Binding-site contacts:
Ligand atom O5 contacts residue TRP135 of chain 2.A at 3.4 Å.
Ligand atom O6 contacts residue THR88 of chain 2.A at 3.3 Å.
Ligand atom C2 contacts residue ASP291 of chain 2.A at 3.8 Å.
Ligand atom O2 contacts residue GLU215 of chain 2.A at 3.0 Å (salt-bridge).
Ligand atom O5 contacts residue PHE92 of chain 2.A at 3.8 Å.
Ligand atom O4 contacts residue GLU179 of chain 2.A at 2.5 Å (salt-bridge).
Ligand atom O2 contacts residue ASP291 of chain 2.A at 3.0 Å (salt-bridge).
Ligand atom O3 contacts residue ASP291 of chain 2.A at 2.7 Å (salt-bridge).
Ligand atom O3 contacts residue TRP14 of chain 2.A at 3.1 Å (h-bond).
Ligand atom O2 contacts residue GLU179 of chain 2.A at 3.1 Å (salt-bridge).
Ligand atom O6 contacts residue VAL133 of chain 2.A at 3.4 Å.
Ligand atom O6 contacts residue GLU179 of chain 2.A at 3.7 Å.
Ligand atom O1 contacts residue ASP253 of chain 2.A at 3.8 Å.
Ligand atom O2 contacts residue HIS218 of chain 2.A at 3.3 Å (h-bond).
Ligand atom C2 contacts residue MG1 of chain 2.D at 3.4 Å.
Ligand atom C6 contacts residue GLU179 of chain 2.A at 3.5 Å.
Ligand atom C1 contacts residue TRP135 of chain 2.A at 3.7 Å (hydrophobic).
Ligand atom C5 contacts residue HIS52 of chain 2.A at 3.3 Å.
Ligand atom O4 contacts residue ASP243 of chain 2.A at 3.2 Å (salt-bridge).
Ligand atom C3 contacts residue ASP291 of chain 2.A at 3.5 Å.
Ligand atom C3 contacts residue MG1 of chain 2.D at 3.7 Å.
Ligand atom C4 contacts residue ASP291 of chain 2.A at 3.7 Å.
Ligand atom C4 contacts residue TRP135 of chain 2.A at 3.7 Å (hydrophobic).
Ligand atom C3 contacts residue TRP135 of chain 2.A at 3.9 Å (hydrophobic).
Ligand atom O2 contacts residue MG1 of chain 2.D at 2.3 Å.
Ligand atom O1 contacts residue PHE24 of chain 1.B at 3.8 Å.
Ligand atom C4 contacts residue MG1 of chain 2.D at 3.4 Å.
Ligand atom O4 contacts residue MG1 of chain 2.D at 2.2 Å.
Ligand atom C6 contacts residue THR88 of chain 2.A at 3.6 Å.
Ligand atom O1 contacts residue TRP135 of chain 2.A at 3.5 Å.
Ligand atom C1 contacts residue PHE24 of chain 1.B at 3.5 Å (hydrophobic).
Ligand atom O5 contacts residue HIS52 of chain 2.A at 2.8 Å (h-bond).
Ligand atom O1 contacts residue LYS181 of chain 2.A at 3.0 Å (salt-bridge).
Ligand atom C2 contacts residue TRP135 of chain 2.A at 3.7 Å (hydrophobic).
Ligand atom C6 contacts residue VAL133 of chain 2.A at 3.5 Å (hydrophobic).
Ligand atom O6 contacts residue MET86 of chain 2.A at 3.7 Å.
Ligand atom O4 contacts residue ASP291 of chain 2.A at 2.8 Å (salt-bridge).
Ligand atom C4 contacts residue GLU179 of chain 2.A at 3.3 Å.
Ligand atom O1 contacts residue HIS218 of chain 2.A at 3.1 Å (h-bond).
Ligand atom O3 contacts residue MG1 of chain 2.D at 3.8 Å.

Sequence of chain 2.A:
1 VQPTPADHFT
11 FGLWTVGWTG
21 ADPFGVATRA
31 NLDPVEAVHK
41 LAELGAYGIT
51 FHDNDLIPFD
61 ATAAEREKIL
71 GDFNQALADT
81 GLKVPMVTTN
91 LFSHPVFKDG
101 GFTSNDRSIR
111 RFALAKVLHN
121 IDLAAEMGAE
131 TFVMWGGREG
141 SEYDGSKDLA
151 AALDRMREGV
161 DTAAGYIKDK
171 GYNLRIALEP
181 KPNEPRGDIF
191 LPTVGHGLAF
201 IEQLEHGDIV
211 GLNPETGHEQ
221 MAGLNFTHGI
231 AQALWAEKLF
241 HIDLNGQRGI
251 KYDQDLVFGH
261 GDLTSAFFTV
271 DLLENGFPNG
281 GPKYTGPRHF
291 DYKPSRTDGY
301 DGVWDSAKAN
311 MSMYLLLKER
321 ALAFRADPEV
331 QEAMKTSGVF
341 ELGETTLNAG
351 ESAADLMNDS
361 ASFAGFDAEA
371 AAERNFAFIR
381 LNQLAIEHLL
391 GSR

Sequence of chain 1.B:
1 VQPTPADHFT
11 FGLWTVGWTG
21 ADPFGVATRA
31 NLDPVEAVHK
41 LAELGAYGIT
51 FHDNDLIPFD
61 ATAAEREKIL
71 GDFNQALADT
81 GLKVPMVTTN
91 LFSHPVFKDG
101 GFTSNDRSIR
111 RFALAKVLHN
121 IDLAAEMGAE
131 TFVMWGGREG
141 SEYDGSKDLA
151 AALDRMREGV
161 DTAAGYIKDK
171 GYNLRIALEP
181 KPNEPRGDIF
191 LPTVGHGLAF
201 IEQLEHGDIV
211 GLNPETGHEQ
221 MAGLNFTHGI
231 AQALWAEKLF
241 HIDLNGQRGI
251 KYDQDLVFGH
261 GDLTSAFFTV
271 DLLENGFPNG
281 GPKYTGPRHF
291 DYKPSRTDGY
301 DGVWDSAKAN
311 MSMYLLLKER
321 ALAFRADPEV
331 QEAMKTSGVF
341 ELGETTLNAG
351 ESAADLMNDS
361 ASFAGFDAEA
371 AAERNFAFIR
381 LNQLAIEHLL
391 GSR

The small molecule below binds the protein below.
Small molecule (SMILES): OC[C@@H](O)[C@@H](O)[C@H](O)[C@@H](O)CO